Binding-site contacts:
Ligand atom C7 contacts residue ASN378 of chain 1.B at 3.6 Å.
Ligand atom C1 contacts residue THR380 of chain 1.B at 4.4 Å.
Ligand atom C4 contacts residue ASN378 of chain 1.B at 4.3 Å.
Ligand atom C8 contacts residue ASP386 of chain 1.B at 4.4 Å.
Ligand atom O3 contacts residue ARG158 of chain 1.B at 3.5 Å (salt-bridge).
Ligand atom O7 contacts residue ASN378 of chain 1.B at 4.5 Å.
Ligand atom C8 contacts residue THR385 of chain 1.B at 4.1 Å.
Ligand atom O5 contacts residue ASN381 of chain 1.B at 4.3 Å.
Ligand atom C3 contacts residue ASN378 of chain 1.B at 3.9 Å.
Ligand atom C2 contacts residue ASN378 of chain 1.B at 2.5 Å.
Ligand atom O5 contacts residue ARG158 of chain 1.B at 4.5 Å.
Ligand atom C5 contacts residue ASN378 of chain 1.B at 3.7 Å.
Ligand atom C4 contacts residue THR385 of chain 1.B at 4.3 Å.
Ligand atom C2 contacts residue THR385 of chain 1.B at 4.3 Å.
Ligand atom C1 contacts residue ASN378 of chain 1.B at 1.5 Å.
Ligand atom C8 contacts residue PHE377 of chain 1.B at 4.5 Å (hydrophobic).
Ligand atom N2 contacts residue ASN378 of chain 1.B at 3.0 Å (h-bond).
Ligand atom O5 contacts residue THR385 of chain 1.B at 4.2 Å.
Ligand atom C3 contacts residue ARG158 of chain 1.B at 3.6 Å.
Ligand atom C4 contacts residue ARG158 of chain 1.B at 4.1 Å.
Ligand atom O6 contacts residue THR385 of chain 1.B at 4.2 Å.
Ligand atom O6 contacts residue SER154 of chain 1.B at 4.5 Å.
Ligand atom O5 contacts residue ASN378 of chain 1.B at 2.4 Å (h-bond).
Ligand atom C8 contacts residue ASN378 of chain 1.B at 3.8 Å.
Ligand atom O4 contacts residue ARG158 of chain 1.B at 3.3 Å.
Ligand atom C1 contacts residue ARG158 of chain 1.B at 3.8 Å.
Ligand atom C6 contacts residue ASN378 of chain 1.B at 4.4 Å.
Ligand atom O6 contacts residue ASN378 of chain 1.B at 4.2 Å.

Sequence of chain 1.B:
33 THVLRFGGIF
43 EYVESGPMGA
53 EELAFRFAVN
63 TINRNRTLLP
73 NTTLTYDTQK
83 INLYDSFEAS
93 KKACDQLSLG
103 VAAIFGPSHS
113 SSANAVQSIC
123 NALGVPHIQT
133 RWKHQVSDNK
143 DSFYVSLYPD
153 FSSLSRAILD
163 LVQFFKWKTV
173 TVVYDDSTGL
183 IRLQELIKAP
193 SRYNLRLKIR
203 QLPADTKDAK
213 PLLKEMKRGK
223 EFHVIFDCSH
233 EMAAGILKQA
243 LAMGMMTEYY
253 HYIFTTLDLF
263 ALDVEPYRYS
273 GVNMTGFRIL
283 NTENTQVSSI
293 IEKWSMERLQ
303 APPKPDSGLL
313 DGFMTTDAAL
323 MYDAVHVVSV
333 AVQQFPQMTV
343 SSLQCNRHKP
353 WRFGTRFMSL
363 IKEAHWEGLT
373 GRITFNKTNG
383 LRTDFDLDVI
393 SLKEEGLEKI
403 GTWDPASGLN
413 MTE

A small-molecule ligand and the protein it binds are described below.
Small molecule (SMILES): CC(=O)N[C@H]1[C@H](O[C@H]2[C@H](O)[C@@H](NC(C)=O)CO[C@@H]2CO)O[C@H](CO)[C@@H](O[C@@H]2O[C@H](CO)[C@@H](O)[C@H](O)[C@@H]2O)[C@@H]1O